Binding-site contacts:
Ligand atom O3 contacts residue VAL276 of chain 2.A at 3.4 Å.
Ligand atom C2A contacts residue LEU280 of chain 2.A at 3.7 Å (hydrophobic).
Ligand atom C6 contacts residue VAL273 of chain 2.A at 3.9 Å (hydrophobic).
Ligand atom CZ contacts residue LEU39 of chain 2.A at 3.8 Å (hydrophobic).
Ligand atom O3 contacts residue ARG41 of chain 2.A at 3.8 Å.
Ligand atom CE2 contacts residue TRP123 of chain 2.A at 4.0 Å (hydrophobic).
Ligand atom C6 contacts residue ARG41 of chain 2.A at 3.6 Å.
Ligand atom N1 contacts residue ARG41 of chain 2.A at 3.2 Å (salt-bridge).
Ligand atom CE2 contacts residue PHE272 of chain 2.A at 3.6 Å (hydrophobic).
Ligand atom C4 contacts residue VAL273 of chain 2.A at 3.8 Å (hydrophobic).
Ligand atom C2A contacts residue VAL276 of chain 2.A at 3.6 Å (hydrophobic).
Ligand atom CE1 contacts residue ILE242 of chain 2.A at 3.4 Å (hydrophobic).
Ligand atom CG contacts residue PHE125 of chain 2.A at 3.8 Å (hydrophobic).
Ligand atom CE1 contacts residue LYS243 of chain 2.A at 3.9 Å.
Ligand atom C4 contacts residue ARG41 of chain 2.A at 3.9 Å.
Ligand atom CD1 contacts residue ALA122 of chain 2.A at 3.7 Å (hydrophobic).
Ligand atom CE1 contacts residue ALA122 of chain 2.A at 3.9 Å (hydrophobic).
Ligand atom C6 contacts residue LYS277 of chain 2.A at 3.8 Å.
Ligand atom C4A contacts residue VAL273 of chain 2.A at 4.0 Å (hydrophobic).
Ligand atom CZ contacts residue GLY244 of chain 2.A at 3.9 Å.
Ligand atom C5 contacts residue VAL273 of chain 2.A at 3.8 Å (hydrophobic).
Ligand atom C3 contacts residue ARG41 of chain 2.A at 3.7 Å.
Ligand atom CD1 contacts residue PHE125 of chain 2.A at 3.6 Å (hydrophobic).
Ligand atom CD1 contacts residue TRP123 of chain 2.A at 3.9 Å (hydrophobic).
Ligand atom CG contacts residue TRP123 of chain 2.A at 3.7 Å (hydrophobic).
Ligand atom N' contacts residue TRP123 of chain 2.A at 3.0 Å (h-bond).
Ligand atom CD2 contacts residue PHE272 of chain 2.A at 3.8 Å (hydrophobic).
Ligand atom CE1 contacts residue GLY244 of chain 2.A at 3.8 Å.
Ligand atom C2A contacts residue ARG41 of chain 2.A at 3.5 Å.
Ligand atom N1 contacts residue LYS277 of chain 2.A at 3.5 Å.
Ligand atom N' contacts residue PHE125 of chain 2.A at 3.5 Å.
Ligand atom C4A contacts residue TRP123 of chain 2.A at 3.4 Å (hydrophobic).
Ligand atom C2 contacts residue ARG41 of chain 2.A at 3.4 Å.
Ligand atom CE2 contacts residue LEU39 of chain 2.A at 4.0 Å (hydrophobic).
Ligand atom C2A contacts residue LYS277 of chain 2.A at 3.7 Å.
Ligand atom O3 contacts residue TRP123 of chain 2.A at 3.8 Å.
Ligand atom N contacts residue TRP123 of chain 2.A at 3.6 Å.
Ligand atom CZ contacts residue ILE242 of chain 2.A at 3.9 Å (hydrophobic).
Ligand atom CZ contacts residue THR241 of chain 2.A at 3.4 Å.
Ligand atom CD2 contacts residue TRP123 of chain 2.A at 3.6 Å (hydrophobic).

This protein binds this small molecule.
Small molecule (SMILES): Cc1ncc(COP(=O)(O)O)c(/C=N/Nc2ccccc2)c1O

Sequence of chain 2.A:
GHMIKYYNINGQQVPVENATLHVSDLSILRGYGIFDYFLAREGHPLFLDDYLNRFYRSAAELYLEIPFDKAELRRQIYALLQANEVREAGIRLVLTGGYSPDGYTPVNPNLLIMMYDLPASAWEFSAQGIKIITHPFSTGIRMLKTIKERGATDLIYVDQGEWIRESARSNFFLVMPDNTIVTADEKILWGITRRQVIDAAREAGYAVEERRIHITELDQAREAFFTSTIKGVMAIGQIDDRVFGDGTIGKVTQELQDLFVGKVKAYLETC